Sequence of chain 1.A:
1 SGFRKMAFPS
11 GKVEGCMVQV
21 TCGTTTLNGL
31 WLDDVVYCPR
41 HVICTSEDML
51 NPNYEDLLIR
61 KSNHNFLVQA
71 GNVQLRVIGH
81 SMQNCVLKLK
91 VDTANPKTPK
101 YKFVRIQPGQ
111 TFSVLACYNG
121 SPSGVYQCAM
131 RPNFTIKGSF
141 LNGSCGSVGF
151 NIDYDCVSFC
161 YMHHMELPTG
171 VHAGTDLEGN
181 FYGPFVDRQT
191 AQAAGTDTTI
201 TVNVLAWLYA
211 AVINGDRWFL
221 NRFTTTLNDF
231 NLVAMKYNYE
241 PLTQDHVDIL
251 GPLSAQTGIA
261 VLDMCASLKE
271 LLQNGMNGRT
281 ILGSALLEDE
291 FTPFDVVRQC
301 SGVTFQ

Binding-site contacts:
Ligand atom N4 contacts residue ASN142 of chain 2.A at 3.0 Å (h-bond).
Ligand atom F1 contacts residue LEU167 of chain 2.A at 3.2 Å.
Ligand atom C14 contacts residue GLU166 of chain 2.A at 3.3 Å.
Ligand atom N3 contacts residue CYS145 of chain 2.A at 3.0 Å (h-bond).
Ligand atom O4 contacts residue CYS145 of chain 2.A at 2.7 Å (h-bond).
Ligand atom C7 contacts residue TYR54 of chain 2.A at 3.5 Å (hydrophobic).
Ligand atom O6 contacts residue HIS163 of chain 2.A at 2.7 Å (h-bond).
Ligand atom C16 contacts residue GLU166 of chain 2.A at 3.5 Å.
Ligand atom F1 contacts residue MET165 of chain 2.A at 3.4 Å.
Ligand atom F4 contacts residue THR25 of chain 2.A at 3.1 Å.
Ligand atom F3 contacts residue MET165 of chain 2.A at 3.5 Å.
Ligand atom F3 contacts residue THR190 of chain 2.A at 2.9 Å.
Ligand atom O2 contacts residue GLN189 of chain 2.A at 3.4 Å.
Ligand atom C23 contacts residue CYS145 of chain 2.A at 3.1 Å (hydrophobic).
Ligand atom N3 contacts residue HIS164 of chain 2.A at 2.9 Å (h-bond).
Ligand atom N2 contacts residue GLU166 of chain 2.A at 2.9 Å (salt-bridge).
Ligand atom N5 contacts residue GLU166 of chain 2.A at 3.1 Å (salt-bridge).
Ligand atom C27 contacts residue GLU166 of chain 2.A at 3.5 Å.
Ligand atom F4 contacts residue THR26 of chain 2.A at 3.3 Å.
Ligand atom O5 contacts residue ASN142 of chain 2.A at 3.3 Å (h-bond).
Ligand atom C18 contacts residue CYS145 of chain 2.A at 1.9 Å (hydrophobic).
Ligand atom O5 contacts residue GLY143 of chain 2.A at 2.6 Å (h-bond).
Ligand atom C21 contacts residue ASN142 of chain 2.A at 3.5 Å.
Ligand atom F3 contacts residue GLN192 of chain 2.A at 3.3 Å.
Ligand atom O5 contacts residue CYS145 of chain 2.A at 3.0 Å (h-bond).
Ligand atom C22 contacts residue ASN142 of chain 2.A at 3.2 Å.
Ligand atom O5 contacts residue SER144 of chain 2.A at 3.0 Å (h-bond).
Ligand atom F5 contacts residue ASN142 of chain 2.A at 2.9 Å.
Ligand atom N5 contacts residue PHE140 of chain 2.A at 3.0 Å (h-bond).
Ligand atom C22 contacts residue THR26 of chain 2.A at 3.5 Å.
Ligand atom C19 contacts residue GLY143 of chain 2.A at 3.5 Å.
Ligand atom O4 contacts residue HIS41 of chain 2.A at 2.7 Å (h-bond).
Ligand atom C22 contacts residue GLY143 of chain 2.A at 3.3 Å.
Ligand atom O3 contacts residue MET165 of chain 2.A at 3.4 Å.
Ligand atom C2 contacts residue HIS164 of chain 2.A at 3.5 Å.
Ligand atom C19 contacts residue CYS145 of chain 2.A at 2.9 Å (hydrophobic).
Ligand atom O3 contacts residue GLU166 of chain 2.A at 3.0 Å (salt-bridge).
Ligand atom C19 contacts residue ASN142 of chain 2.A at 3.1 Å.
Ligand atom F1 contacts residue GLU166 of chain 2.A at 2.7 Å.
Ligand atom C17 contacts residue CYS145 of chain 2.A at 2.7 Å (hydrophobic).

Sequence of chain 2.A:
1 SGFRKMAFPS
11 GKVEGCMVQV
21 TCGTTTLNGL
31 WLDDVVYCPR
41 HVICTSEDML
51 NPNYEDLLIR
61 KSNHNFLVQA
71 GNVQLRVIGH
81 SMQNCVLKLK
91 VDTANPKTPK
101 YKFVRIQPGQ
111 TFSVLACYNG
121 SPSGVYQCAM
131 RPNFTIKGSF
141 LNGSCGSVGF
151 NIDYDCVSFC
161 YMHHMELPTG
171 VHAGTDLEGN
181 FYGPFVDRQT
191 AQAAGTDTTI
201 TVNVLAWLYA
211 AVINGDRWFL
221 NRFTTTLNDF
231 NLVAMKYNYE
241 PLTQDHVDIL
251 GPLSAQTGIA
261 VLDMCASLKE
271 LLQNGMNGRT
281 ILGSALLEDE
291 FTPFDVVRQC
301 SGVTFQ

The small molecule below binds the protein below.
Small molecule (SMILES): CC(C)(C)[C@H](NC(=O)C(F)(F)F)C(=O)N1C[C@H]2[C@@H]([C@H]1C(=O)N[C@@H](C[C@@H]1CCCNC1=O)[C@@H](O)C(=O)N1CC(F)(F)C1)C2(C)C